Binding-site contacts:
Ligand atom O contacts residue THR223 of chain 1.A at 3.1 Å (h-bond).
Ligand atom C6 contacts residue SER115 of chain 1.A at 3.8 Å.
Ligand atom C2 contacts residue GOL1 of chain 1.B at 3.4 Å.
Ligand atom C3 contacts residue ASP15 of chain 1.A at 4.0 Å.
Ligand atom C7 contacts residue SER115 of chain 1.A at 3.9 Å.
Ligand atom C contacts residue GLY221 of chain 1.A at 3.9 Å.
Ligand atom C9 contacts residue GOL1 of chain 1.B at 3.6 Å.
Ligand atom C1 contacts residue GLY221 of chain 1.A at 4.1 Å.
Ligand atom N contacts residue GLY221 of chain 1.A at 3.0 Å (h-bond).
Ligand atom C6 contacts residue ASP119 of chain 1.A at 3.5 Å.
Ligand atom C8 contacts residue SER115 of chain 1.A at 3.5 Å.
Ligand atom C8 contacts residue GOL1 of chain 1.B at 3.8 Å.
Ligand atom C10 contacts residue GOL1 of chain 1.B at 3.8 Å.
Ligand atom C8 contacts residue ASP81 of chain 1.A at 3.5 Å.
Ligand atom C1 contacts residue THR223 of chain 1.A at 3.3 Å.
Ligand atom O contacts residue THR222 of chain 1.A at 3.4 Å.
Ligand atom C7 contacts residue ASP81 of chain 1.A at 4.0 Å.
Ligand atom C3 contacts residue GOL1 of chain 1.B at 3.8 Å.
Ligand atom N2 contacts residue ILE122 of chain 1.A at 4.0 Å.
Ligand atom C12 contacts residue THR223 of chain 1.A at 3.4 Å.
Ligand atom C9 contacts residue SER115 of chain 1.A at 3.3 Å.
Ligand atom N3 contacts residue THR223 of chain 1.A at 3.3 Å (h-bond).
Ligand atom C10 contacts residue PHE116 of chain 1.A at 3.4 Å (hydrophobic).
Ligand atom N3 contacts residue EDO1 of chain 1.G at 3.8 Å.
Ligand atom N contacts residue GOL1 of chain 1.B at 4.1 Å.
Ligand atom C5 contacts residue ASP119 of chain 1.A at 3.3 Å.
Ligand atom N contacts residue THR223 of chain 1.A at 3.2 Å (h-bond).
Ligand atom C contacts residue THR222 of chain 1.A at 4.1 Å.
Ligand atom C10 contacts residue SER115 of chain 1.A at 3.2 Å.
Ligand atom C1 contacts residue ASP15 of chain 1.A at 3.8 Å.
Ligand atom N2 contacts residue ASP119 of chain 1.A at 2.7 Å (salt-bridge).
Ligand atom N contacts residue THR222 of chain 1.A at 4.0 Å.
Ligand atom C2 contacts residue ALA16 of chain 1.A at 3.7 Å (hydrophobic).
Ligand atom C3 contacts residue ALA16 of chain 1.A at 3.8 Å (hydrophobic).
Ligand atom C10 contacts residue ASP119 of chain 1.A at 3.7 Å.
Ligand atom C contacts residue THR223 of chain 1.A at 3.1 Å.
Ligand atom O contacts residue GLY221 of chain 1.A at 4.0 Å.
Ligand atom N2 contacts residue SER115 of chain 1.A at 3.5 Å (h-bond).
Ligand atom C2 contacts residue ASP15 of chain 1.A at 3.6 Å.
Ligand atom C9 contacts residue PHE116 of chain 1.A at 3.3 Å (hydrophobic).

A small-molecule ligand and the protein it binds are described below.
Small molecule (SMILES): O=c1[nH]c2ccc(NCc3ccccn3)cc2[nH]1

Sequence of chain 1.A:
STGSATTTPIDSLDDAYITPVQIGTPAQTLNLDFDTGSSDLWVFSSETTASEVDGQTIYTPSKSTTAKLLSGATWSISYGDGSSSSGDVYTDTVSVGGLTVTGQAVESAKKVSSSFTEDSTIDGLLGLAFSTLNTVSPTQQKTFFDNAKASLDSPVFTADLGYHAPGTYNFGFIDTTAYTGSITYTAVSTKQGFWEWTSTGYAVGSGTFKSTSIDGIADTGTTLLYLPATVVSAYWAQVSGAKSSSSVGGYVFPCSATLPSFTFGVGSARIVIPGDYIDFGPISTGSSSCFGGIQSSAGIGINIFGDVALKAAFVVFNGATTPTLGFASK